This small molecule binds to this protein.
Small molecule (SMILES): CC(=O)N[C@@H]1[C@@H](O)[C@H](O)[C@@H](CO)O[C@H]1O

Sequence of chain 13.B:
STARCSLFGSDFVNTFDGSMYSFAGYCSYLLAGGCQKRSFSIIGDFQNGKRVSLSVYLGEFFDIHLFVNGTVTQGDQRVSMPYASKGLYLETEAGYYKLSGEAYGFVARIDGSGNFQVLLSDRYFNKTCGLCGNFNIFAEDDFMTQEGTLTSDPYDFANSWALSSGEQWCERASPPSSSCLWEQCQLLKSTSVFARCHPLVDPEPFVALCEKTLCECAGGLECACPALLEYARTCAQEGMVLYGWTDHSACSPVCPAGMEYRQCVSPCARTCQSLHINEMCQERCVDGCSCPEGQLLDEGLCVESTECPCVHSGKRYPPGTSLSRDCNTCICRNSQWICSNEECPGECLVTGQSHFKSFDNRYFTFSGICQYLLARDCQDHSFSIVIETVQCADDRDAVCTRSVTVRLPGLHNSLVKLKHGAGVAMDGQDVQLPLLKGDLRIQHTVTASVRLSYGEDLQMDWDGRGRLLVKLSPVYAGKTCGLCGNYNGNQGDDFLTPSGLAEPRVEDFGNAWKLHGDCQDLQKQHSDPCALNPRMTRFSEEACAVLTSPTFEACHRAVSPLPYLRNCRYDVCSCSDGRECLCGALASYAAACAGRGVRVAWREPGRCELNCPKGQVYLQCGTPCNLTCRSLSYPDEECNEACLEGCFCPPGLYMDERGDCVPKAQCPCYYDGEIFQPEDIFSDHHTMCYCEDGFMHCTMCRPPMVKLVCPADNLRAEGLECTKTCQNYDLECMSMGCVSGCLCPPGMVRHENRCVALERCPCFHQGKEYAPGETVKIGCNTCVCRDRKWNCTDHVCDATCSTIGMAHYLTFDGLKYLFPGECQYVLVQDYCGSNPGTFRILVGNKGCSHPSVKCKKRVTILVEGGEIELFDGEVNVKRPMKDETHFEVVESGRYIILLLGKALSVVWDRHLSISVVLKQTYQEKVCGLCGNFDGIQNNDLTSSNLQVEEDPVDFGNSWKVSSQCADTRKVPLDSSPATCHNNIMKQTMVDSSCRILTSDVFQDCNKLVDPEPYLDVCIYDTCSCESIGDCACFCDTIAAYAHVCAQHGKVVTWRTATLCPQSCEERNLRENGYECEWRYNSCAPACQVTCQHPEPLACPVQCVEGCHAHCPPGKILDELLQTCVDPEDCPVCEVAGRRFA

Binding-site contacts:
Ligand atom C5 contacts residue ASN666 of chain 13.B at 3.7 Å.
Ligand atom C8 contacts residue LEU693 of chain 13.B at 4.3 Å (hydrophobic).
Ligand atom N2 contacts residue ASN666 of chain 13.B at 2.9 Å (h-bond).
Ligand atom O5 contacts residue ASN666 of chain 13.B at 2.4 Å (h-bond).
Ligand atom C6 contacts residue THR663 of chain 13.B at 3.9 Å.
Ligand atom C7 contacts residue ASN666 of chain 13.B at 3.3 Å.
Ligand atom C1 contacts residue ASN666 of chain 13.B at 1.4 Å.
Ligand atom C3 contacts residue ASN666 of chain 13.B at 3.8 Å.
Ligand atom C8 contacts residue ASN666 of chain 13.B at 4.1 Å.
Ligand atom C5 contacts residue THR663 of chain 13.B at 4.1 Å.
Ligand atom O7 contacts residue ASN666 of chain 13.B at 3.2 Å (h-bond).
Ligand atom C8 contacts residue PRO691 of chain 13.B at 4.4 Å (hydrophobic).
Ligand atom C2 contacts residue ASN666 of chain 13.B at 2.5 Å.
Ligand atom O5 contacts residue THR663 of chain 13.B at 4.4 Å.
Ligand atom C4 contacts residue ASN666 of chain 13.B at 4.2 Å.